This protein binds this small molecule.
Small molecule (SMILES): NCCC[C@H](N)C(=O)O

Sequence of chain 4.A:
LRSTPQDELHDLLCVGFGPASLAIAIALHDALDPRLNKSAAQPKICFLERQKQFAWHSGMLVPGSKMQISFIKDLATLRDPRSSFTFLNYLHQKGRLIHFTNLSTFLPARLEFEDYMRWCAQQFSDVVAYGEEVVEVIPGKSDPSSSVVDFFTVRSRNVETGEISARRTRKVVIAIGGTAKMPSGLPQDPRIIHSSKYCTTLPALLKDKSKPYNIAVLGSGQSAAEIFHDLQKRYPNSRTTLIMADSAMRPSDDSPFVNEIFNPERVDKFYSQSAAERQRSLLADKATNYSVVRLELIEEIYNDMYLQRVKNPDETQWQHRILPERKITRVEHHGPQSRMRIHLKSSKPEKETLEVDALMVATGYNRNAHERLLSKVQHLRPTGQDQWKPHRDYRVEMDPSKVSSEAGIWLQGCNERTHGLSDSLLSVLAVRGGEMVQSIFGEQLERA

Binding-site contacts:
Ligand atom CG contacts residue ILE103 of chain 4.A at 4.3 Å (hydrophobic).
Ligand atom NE contacts residue FAD1 of chain 4.B at 4.4 Å.
Ligand atom C contacts residue PHE296 of chain 4.A at 3.8 Å (hydrophobic).
Ligand atom O contacts residue ILE103 of chain 4.A at 3.7 Å.
Ligand atom CD contacts residue GLN102 of chain 4.A at 4.3 Å.
Ligand atom N contacts residue PHE296 of chain 4.A at 4.2 Å.
Ligand atom CB contacts residue SER469 of chain 4.A at 3.5 Å.
Ligand atom CB contacts residue PHE296 of chain 4.A at 4.2 Å (hydrophobic).
Ligand atom OXT contacts residue PHE296 of chain 4.A at 3.3 Å.
Ligand atom CG contacts residue PHE296 of chain 4.A at 4.4 Å (hydrophobic).
Ligand atom CG contacts residue GLN102 of chain 4.A at 4.3 Å.
Ligand atom CA contacts residue PHE296 of chain 4.A at 3.5 Å (hydrophobic).
Ligand atom CG contacts residue LEU467 of chain 4.A at 3.9 Å (hydrophobic).
Ligand atom C contacts residue ILE103 of chain 4.A at 3.5 Å (hydrophobic).
Ligand atom C contacts residue SER469 of chain 4.A at 3.8 Å.
Ligand atom O contacts residue LYS107 of chain 4.A at 3.0 Å (salt-bridge).
Ligand atom CA contacts residue SER469 of chain 4.A at 4.1 Å.
Ligand atom OXT contacts residue SER469 of chain 4.A at 2.8 Å (h-bond).
Ligand atom CD contacts residue LEU467 of chain 4.A at 3.7 Å (hydrophobic).
Ligand atom O contacts residue ASN293 of chain 4.A at 2.8 Å (h-bond).
Ligand atom NE contacts residue GLN102 of chain 4.A at 4.0 Å.
Ligand atom NE contacts residue ASN323 of chain 4.A at 3.4 Å (h-bond).
Ligand atom C contacts residue ASN293 of chain 4.A at 3.7 Å.
Ligand atom CA contacts residue ILE103 of chain 4.A at 3.9 Å (hydrophobic).
Ligand atom CB contacts residue GLN102 of chain 4.A at 4.5 Å.
Ligand atom C contacts residue LYS107 of chain 4.A at 3.4 Å.
Ligand atom OXT contacts residue ASN293 of chain 4.A at 4.4 Å.
Ligand atom N contacts residue GLN102 of chain 4.A at 4.2 Å.
Ligand atom CG contacts residue THR322 of chain 4.A at 4.2 Å.
Ligand atom CD contacts residue FAD1 of chain 4.B at 4.0 Å.
Ligand atom CD contacts residue ILE103 of chain 4.A at 4.3 Å (hydrophobic).
Ligand atom O contacts residue PHE296 of chain 4.A at 4.5 Å.
Ligand atom CB contacts residue ILE103 of chain 4.A at 3.4 Å (hydrophobic).
Ligand atom N contacts residue ASN293 of chain 4.A at 2.8 Å (h-bond).
Ligand atom CA contacts residue ASN293 of chain 4.A at 3.4 Å.
Ligand atom CD contacts residue ASN323 of chain 4.A at 4.2 Å.
Ligand atom CB contacts residue LEU467 of chain 4.A at 4.0 Å (hydrophobic).
Ligand atom OXT contacts residue ILE103 of chain 4.A at 3.5 Å.
Ligand atom N contacts residue ILE103 of chain 4.A at 4.3 Å.
Ligand atom OXT contacts residue LYS107 of chain 4.A at 2.9 Å (salt-bridge).